Sequence of chain 1.A:
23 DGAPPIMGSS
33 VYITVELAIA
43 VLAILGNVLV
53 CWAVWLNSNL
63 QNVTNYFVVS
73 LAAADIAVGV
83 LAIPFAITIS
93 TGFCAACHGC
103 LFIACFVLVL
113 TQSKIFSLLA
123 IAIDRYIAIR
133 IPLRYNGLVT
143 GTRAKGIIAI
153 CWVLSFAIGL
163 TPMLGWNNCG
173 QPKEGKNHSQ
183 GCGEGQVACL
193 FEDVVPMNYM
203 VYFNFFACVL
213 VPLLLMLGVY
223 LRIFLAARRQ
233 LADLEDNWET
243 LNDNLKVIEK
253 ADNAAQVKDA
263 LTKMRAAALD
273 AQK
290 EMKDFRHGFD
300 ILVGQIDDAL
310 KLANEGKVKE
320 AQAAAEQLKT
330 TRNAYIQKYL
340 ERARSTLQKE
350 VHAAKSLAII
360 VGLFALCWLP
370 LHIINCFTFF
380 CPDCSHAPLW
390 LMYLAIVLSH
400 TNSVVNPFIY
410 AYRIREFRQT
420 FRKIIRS

A small-molecule ligand and the protein it binds are described below.
Small molecule (SMILES): CC1=CC(C)=[N+]2C1=C(CCCCCNC(=O)COCCOCCOCCOCCNC(=O)COc1ccc(N3CCN(CCn4ncc5c4nc(N)n4nc(-c6ccco6)nc54)CC3)cc1)c1c(C)cc(C)n1[B-]2(F)F

Binding-site contacts:
Ligand atom C28 contacts residue HIS385 of chain 1.A at 3.4 Å.
Ligand atom C17 contacts residue PHE193 of chain 1.A at 3.6 Å (hydrophobic).
Ligand atom O9 contacts residue MET202 of chain 1.A at 3.3 Å.
Ligand atom C32 contacts residue ALA386 of chain 1.A at 3.4 Å (hydrophobic).
Ligand atom N4 contacts residue ASN374 of chain 1.A at 2.8 Å (h-bond).
Ligand atom C21 contacts residue MET202 of chain 1.A at 3.6 Å (hydrophobic).
Ligand atom O7 contacts residue HIS385 of chain 1.A at 3.6 Å.
Ligand atom C37 contacts residue LEU110 of chain 1.A at 3.5 Å (hydrophobic).
Ligand atom C15 contacts residue PHE193 of chain 1.A at 3.3 Å (hydrophobic).
Ligand atom C37 contacts residue TRP367 of chain 1.A at 3.4 Å (hydrophobic).
Ligand atom N7 contacts residue PHE193 of chain 1.A at 3.5 Å.
Ligand atom N5 contacts residue PHE193 of chain 1.A at 3.4 Å.
Ligand atom C30 contacts residue HIS385 of chain 1.A at 3.5 Å.
Ligand atom C38 contacts residue MET202 of chain 1.A at 3.5 Å (hydrophobic).
Ligand atom C19 contacts residue ILE395 of chain 1.A at 3.5 Å (hydrophobic).
Ligand atom C9 contacts residue SER92 of chain 1.A at 3.4 Å.
Ligand atom O1 contacts residue SER92 of chain 1.A at 3.2 Å (h-bond).
Ligand atom C25 contacts residue LEU388 of chain 1.A at 3.6 Å (hydrophobic).
Ligand atom C21 contacts residue LEU370 of chain 1.A at 3.5 Å (hydrophobic).
Ligand atom C16 contacts residue PHE193 of chain 1.A at 3.5 Å (hydrophobic).
Ligand atom N2 contacts residue GLU194 of chain 1.A at 3.6 Å (salt-bridge).
Ligand atom C1 contacts residue THR93 of chain 1.A at 3.4 Å.
Ligand atom O9 contacts residue LEU370 of chain 1.A at 3.5 Å.
Ligand atom C31 contacts residue HIS385 of chain 1.A at 3.6 Å.
Ligand atom C23 contacts residue TYR392 of chain 1.A at 3.6 Å (hydrophobic).
Ligand atom C20 contacts residue LEU370 of chain 1.A at 3.5 Å (hydrophobic).
Ligand atom N8 contacts residue ASN374 of chain 1.A at 3.1 Å (h-bond).
Ligand atom C29 contacts residue HIS385 of chain 1.A at 3.5 Å.
Ligand atom N6 contacts residue ILE395 of chain 1.A at 3.5 Å.
Ligand atom C27 contacts residue GLU194 of chain 1.A at 3.6 Å.
Ligand atom C38 contacts residue HIS371 of chain 1.A at 3.2 Å.
Ligand atom C36 contacts residue LEU110 of chain 1.A at 3.6 Å (hydrophobic).
Ligand atom O9 contacts residue ASN374 of chain 1.A at 3.1 Å (h-bond).
Ligand atom C18 contacts residue PHE193 of chain 1.A at 3.4 Å (hydrophobic).
Ligand atom C20 contacts residue PHE193 of chain 1.A at 3.5 Å (hydrophobic).
Ligand atom C33 contacts residue ALA386 of chain 1.A at 3.3 Å (hydrophobic).
Ligand atom N3 contacts residue PHE193 of chain 1.A at 3.4 Å.
Ligand atom N8 contacts residue PHE193 of chain 1.A at 3.5 Å.
Ligand atom N4 contacts residue GLU194 of chain 1.A at 2.9 Å (salt-bridge).
Ligand atom C33 contacts residue HIS385 of chain 1.A at 3.5 Å.